Sequence of chain 1.B:
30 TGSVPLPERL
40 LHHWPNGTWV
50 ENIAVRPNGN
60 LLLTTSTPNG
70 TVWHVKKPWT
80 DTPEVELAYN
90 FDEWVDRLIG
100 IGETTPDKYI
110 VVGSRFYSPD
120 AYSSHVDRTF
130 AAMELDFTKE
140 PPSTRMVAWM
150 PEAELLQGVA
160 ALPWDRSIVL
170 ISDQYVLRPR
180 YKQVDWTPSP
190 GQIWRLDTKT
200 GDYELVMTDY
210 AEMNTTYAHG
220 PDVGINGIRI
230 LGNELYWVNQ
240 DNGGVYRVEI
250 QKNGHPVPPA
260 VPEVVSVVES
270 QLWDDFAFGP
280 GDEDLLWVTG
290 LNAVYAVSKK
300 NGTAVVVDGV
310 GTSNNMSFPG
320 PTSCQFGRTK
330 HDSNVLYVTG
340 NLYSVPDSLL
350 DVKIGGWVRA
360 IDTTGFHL

Binding-site contacts:
Ligand atom C1 contacts residue ASN68 of chain 1.B at 1.4 Å.
Ligand atom C2 contacts residue ASN68 of chain 1.B at 2.5 Å.
Ligand atom N2 contacts residue ASN68 of chain 1.B at 3.0 Å (h-bond).
Ligand atom C5 contacts residue ASN89 of chain 1.B at 4.2 Å.
Ligand atom C1 contacts residue ASN89 of chain 1.B at 3.9 Å.
Ligand atom O7 contacts residue ASN68 of chain 1.B at 3.9 Å.
Ligand atom C5 contacts residue ASN68 of chain 1.B at 3.6 Å.
Ligand atom O6 contacts residue ASP91 of chain 1.B at 3.4 Å (salt-bridge).
Ligand atom O6 contacts residue ASN89 of chain 1.B at 4.2 Å.
Ligand atom O5 contacts residue ASN68 of chain 1.B at 2.2 Å (h-bond).
Ligand atom C4 contacts residue ASN68 of chain 1.B at 4.1 Å.
Ligand atom C6 contacts residue ASN89 of chain 1.B at 4.1 Å.
Ligand atom C7 contacts residue PRO67 of chain 1.B at 4.1 Å (hydrophobic).
Ligand atom C3 contacts residue ASN68 of chain 1.B at 3.8 Å.
Ligand atom C7 contacts residue ASN68 of chain 1.B at 3.7 Å.
Ligand atom N2 contacts residue PRO67 of chain 1.B at 4.5 Å.
Ligand atom C8 contacts residue PRO67 of chain 1.B at 3.5 Å (hydrophobic).
Ligand atom O5 contacts residue ASN89 of chain 1.B at 3.1 Å (h-bond).

The protein below binds the small molecule below.
Small molecule (SMILES): CC(=O)N[C@H]1[C@H](O[C@H]2[C@H](O)[C@@H](NC(C)=O)CO[C@@H]2CO)O[C@H](CO)[C@@H](O)[C@@H]1O